Binding-site contacts:
Ligand atom CZ contacts residue LYS39 of chain 1.A at 3.6 Å.
Ligand atom CD2 contacts residue LEU52 of chain 1.A at 3.8 Å (hydrophobic).
Ligand atom CG contacts residue GLY53 of chain 1.A at 3.7 Å.
Ligand atom CE2 contacts residue TRP56 of chain 1.A at 3.6 Å (hydrophobic).
Ligand atom C contacts residue TRP56 of chain 1.A at 4.2 Å (hydrophobic).
Ligand atom CG contacts residue TRP56 of chain 1.A at 4.0 Å (hydrophobic).
Ligand atom CB contacts residue GLY53 of chain 1.A at 3.8 Å.
Ligand atom CB contacts residue TRP56 of chain 1.A at 4.3 Å (hydrophobic).
Ligand atom CD2 contacts residue GLY53 of chain 1.A at 4.1 Å.
Ligand atom ND2 contacts residue GLY53 of chain 1.A at 2.7 Å (h-bond).
Ligand atom CA contacts residue TRP56 of chain 1.A at 4.1 Å (hydrophobic).
Ligand atom CG contacts residue GLY35 of chain 1.A at 4.1 Å.
Ligand atom CE1 contacts residue MET42 of chain 1.A at 3.7 Å (hydrophobic).
Ligand atom C contacts residue ASN49 of chain 1.A at 3.6 Å.
Ligand atom O contacts residue ASN49 of chain 1.A at 2.8 Å (h-bond).
Ligand atom CB contacts residue LYS39 of chain 1.A at 4.4 Å.
Ligand atom ND2 contacts residue TRP56 of chain 1.A at 3.3 Å.
Ligand atom CE2 contacts residue LEU52 of chain 1.A at 4.0 Å (hydrophobic).
Ligand atom CG contacts residue GLY53 of chain 1.A at 4.1 Å.
Ligand atom CE1 contacts residue ALA38 of chain 1.A at 4.2 Å (hydrophobic).
Ligand atom CG contacts residue TRP56 of chain 1.A at 4.2 Å (hydrophobic).
Ligand atom CD1 contacts residue LYS39 of chain 1.A at 4.3 Å.
Ligand atom CB contacts residue ASN49 of chain 1.A at 3.8 Å.
Ligand atom O contacts residue LYS39 of chain 1.A at 3.5 Å.
Ligand atom CD2 contacts residue TRP56 of chain 1.A at 3.8 Å (hydrophobic).
Ligand atom CZ contacts residue ALA38 of chain 1.A at 3.8 Å (hydrophobic).
Ligand atom CA contacts residue ASN49 of chain 1.A at 4.1 Å.
Ligand atom CE1 contacts residue LYS39 of chain 1.A at 3.5 Å.
Ligand atom O contacts residue TRP56 of chain 1.A at 3.3 Å (h-bond).
Ligand atom CB contacts residue LEU52 of chain 1.A at 4.4 Å (hydrophobic).
Ligand atom ND2 contacts residue LYS57 of chain 1.A at 4.2 Å.
Ligand atom C contacts residue LYS39 of chain 1.A at 4.4 Å.
Ligand atom CG2 contacts residue GLY65 of chain 1.A at 4.4 Å.
Ligand atom OD1 contacts residue GLY53 of chain 1.A at 3.5 Å.
Ligand atom CZ contacts residue MET42 of chain 1.A at 3.3 Å (hydrophobic).
Ligand atom CE2 contacts residue MET42 of chain 1.A at 3.7 Å (hydrophobic).
Ligand atom CE1 contacts residue LEU52 of chain 1.A at 4.1 Å (hydrophobic).
Ligand atom CD1 contacts residue LEU52 of chain 1.A at 3.8 Å (hydrophobic).
Ligand atom CD contacts residue TRP56 of chain 1.A at 3.6 Å (hydrophobic).
Ligand atom CG contacts residue LEU52 of chain 1.A at 4.1 Å (hydrophobic).

Sequence of chain 1.A:
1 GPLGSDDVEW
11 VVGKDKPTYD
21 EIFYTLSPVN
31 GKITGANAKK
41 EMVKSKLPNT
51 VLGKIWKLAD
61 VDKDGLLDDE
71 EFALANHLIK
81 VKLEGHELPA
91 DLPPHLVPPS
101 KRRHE

This small molecule binds to this protein.
Small molecule (SMILES): C[C@H](NC(=O)[C@@H](NC(=O)[C@H](Cc1ccccc1)NC(=O)[C@@H]1CCCN1C(=O)[C@H](CC(N)=O)NC(=O)[C@@H](NC(=O)[C@H](CO)NC(=O)[C@H](CCC(=O)O)NC(=O)[C@H](Cc1ccc(O)cc1)NC(=O)[C@H](CC(N)=O)NC(=O)[C@@H]([NH3+])Cc1ccccc1)[C@@H](C)O)[C@@H](C)O)C(=O)N[C@@H](CCCC[NH3+])C(=O)O